Sequence of chain 1.A:
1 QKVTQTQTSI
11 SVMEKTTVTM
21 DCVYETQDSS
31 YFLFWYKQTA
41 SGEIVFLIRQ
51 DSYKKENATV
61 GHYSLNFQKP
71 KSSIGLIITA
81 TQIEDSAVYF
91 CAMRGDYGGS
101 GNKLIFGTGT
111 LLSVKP

This protein binds this small molecule.
Small molecule (SMILES): CC(=O)N[C@H]1[C@@H](O[C@H]2[C@H](O)[C@@H](NC(C)=O)CO[C@@H]2CO)O[C@H](CO)[C@@H](O)[C@@H]1O

Binding-site contacts:
Ligand atom C7 contacts residue ASN57 of chain 1.A at 3.2 Å.
Ligand atom C1 contacts residue PHE67 of chain 1.A at 4.4 Å (hydrophobic).
Ligand atom O5 contacts residue GLN68 of chain 1.A at 4.3 Å.
Ligand atom O7 contacts residue GLU56 of chain 1.A at 3.2 Å.
Ligand atom C7 contacts residue PHE67 of chain 1.A at 3.6 Å (hydrophobic).
Ligand atom C1 contacts residue GLN68 of chain 1.A at 3.7 Å.
Ligand atom O5 contacts residue ASN66 of chain 1.A at 4.1 Å.
Ligand atom O3 contacts residue GLN68 of chain 1.A at 4.5 Å.
Ligand atom C5 contacts residue ASN66 of chain 1.A at 3.4 Å.
Ligand atom C4 contacts residue GLN68 of chain 1.A at 4.3 Å.
Ligand atom O4 contacts residue GLN68 of chain 1.A at 3.2 Å (h-bond).
Ligand atom O4 contacts residue ASN66 of chain 1.A at 3.7 Å.
Ligand atom C2 contacts residue ASN66 of chain 1.A at 4.4 Å.
Ligand atom C2 contacts residue PHE67 of chain 1.A at 4.0 Å (hydrophobic).
Ligand atom C5 contacts residue ASN57 of chain 1.A at 3.4 Å.
Ligand atom C8 contacts residue ASN57 of chain 1.A at 4.5 Å.
Ligand atom O6 contacts residue GLN68 of chain 1.A at 3.0 Å (h-bond).
Ligand atom O6 contacts residue LYS71 of chain 1.A at 4.4 Å.
Ligand atom O7 contacts residue ASN57 of chain 1.A at 3.0 Å (h-bond).
Ligand atom C3 contacts residue GLN68 of chain 1.A at 4.3 Å.
Ligand atom C6 contacts residue GLN68 of chain 1.A at 4.2 Å.
Ligand atom C2 contacts residue ASN57 of chain 1.A at 2.8 Å.
Ligand atom C3 contacts residue ASN57 of chain 1.A at 3.8 Å.
Ligand atom C4 contacts residue ASN57 of chain 1.A at 4.2 Å.
Ligand atom N2 contacts residue PHE67 of chain 1.A at 3.1 Å (h-bond).
Ligand atom C4 contacts residue ASN66 of chain 1.A at 3.8 Å.
Ligand atom C6 contacts residue ASN66 of chain 1.A at 4.3 Å.
Ligand atom O5 contacts residue ASN57 of chain 1.A at 2.3 Å (h-bond).
Ligand atom C7 contacts residue GLU56 of chain 1.A at 4.4 Å.
Ligand atom O7 contacts residue LYS55 of chain 1.A at 3.8 Å.
Ligand atom C1 contacts residue ASN57 of chain 1.A at 1.4 Å.
Ligand atom N2 contacts residue ASN57 of chain 1.A at 2.4 Å (h-bond).
Ligand atom C8 contacts residue PHE67 of chain 1.A at 3.5 Å (hydrophobic).
Ligand atom O3 contacts residue PHE67 of chain 1.A at 3.7 Å.
Ligand atom C3 contacts residue ASN66 of chain 1.A at 3.8 Å.
Ligand atom C3 contacts residue PHE67 of chain 1.A at 3.7 Å (hydrophobic).
Ligand atom C1 contacts residue ASN66 of chain 1.A at 4.0 Å.